Sequence of chain 1.C:
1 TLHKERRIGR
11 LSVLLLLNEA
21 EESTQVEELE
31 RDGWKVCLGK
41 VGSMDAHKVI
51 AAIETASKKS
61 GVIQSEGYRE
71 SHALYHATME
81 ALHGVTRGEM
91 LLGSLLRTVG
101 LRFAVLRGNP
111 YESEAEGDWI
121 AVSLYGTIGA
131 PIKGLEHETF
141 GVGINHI

Sequence of chain 2.C:
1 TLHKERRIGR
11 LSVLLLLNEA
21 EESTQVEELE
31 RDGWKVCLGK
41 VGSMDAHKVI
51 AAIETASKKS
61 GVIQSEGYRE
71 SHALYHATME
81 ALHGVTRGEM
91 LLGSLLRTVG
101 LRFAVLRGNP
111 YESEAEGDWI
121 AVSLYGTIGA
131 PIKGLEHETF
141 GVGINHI

A small-molecule ligand and the protein it binds are described below.
Small molecule (SMILES): Nc1nc(=O)c2ncn([C@@H]3O[C@H](CO[P](=O)(O)O[C@H]4[C@@H](O)[C@H](n5cnc6c(N)ncnc65)O[C@@H]4CO[P](=O)(O)O[C@H]4[C@@H](O)[C@H](n5cnc6c(=O)nc(N)[nH]c65)O[C@@H]4CO[P](=O)(O)O[C@H]4[C@@H](O)[C@H](n5ccc(=O)[nH]c5=O)O[C@@H]4CO[P](=O)(O)O[C@H]4[C@@H](O)[C@H](n5ccc(=O)[nH]c5=O)O[C@@H]4CO)[C@@H](O[P](=O)(O)OC[C@H]4O[C@@H](n5ccc(=O)[nH]c5=O)[C@H](O)[C@@H]4O[P](=O)(O)OC[C@H]4O[C@@H](n5ccc(=O)[nH]c5=O)[C@H](O)[C@@H]4O)[C@H]3O)c2[nH]1

Binding-site contacts:
Ligand atom O4' contacts residue PRO131 of chain 1.C at 2.9 Å (h-bond).
Ligand atom C2' contacts residue THR98 of chain 1.C at 3.2 Å.
Ligand atom O2' contacts residue U1 of chain 2.A at 3.0 Å.
Ligand atom O2 contacts residue THR55 of chain 2.C at 3.1 Å (h-bond).
Ligand atom C1' contacts residue THR98 of chain 1.C at 3.3 Å.
Ligand atom C5' contacts residue U7 of chain 3.A at 3.0 Å.
Ligand atom C1' contacts residue ALA51 of chain 2.C at 3.4 Å (hydrophobic).
Ligand atom N2 contacts residue ALA130 of chain 1.C at 2.9 Å (h-bond).
Ligand atom C6 contacts residue THR127 of chain 1.C at 3.2 Å.
Ligand atom O2' contacts residue THR55 of chain 2.C at 2.6 Å (h-bond).
Ligand atom N2 contacts residue GLU136 of chain 1.C at 2.7 Å (salt-bridge).
Ligand atom C2' contacts residue PRO131 of chain 1.C at 3.3 Å (hydrophobic).
Ligand atom O2' contacts residue GLY42 of chain 1.C at 3.2 Å.
Ligand atom O4' contacts residue SER43 of chain 1.C at 3.2 Å (h-bond).
Ligand atom O4' contacts residue GLY42 of chain 1.C at 2.9 Å.
Ligand atom N3 contacts residue THR98 of chain 1.C at 2.8 Å (h-bond).
Ligand atom N6 contacts residue GLU136 of chain 1.C at 3.2 Å (salt-bridge).
Ligand atom N2 contacts residue ILE132 of chain 1.C at 3.2 Å (h-bond).
Ligand atom N3 contacts residue VAL99 of chain 1.C at 3.1 Å.
Ligand atom C2' contacts residue THR55 of chain 2.C at 2.9 Å.
Ligand atom N3 contacts residue GLY100 of chain 1.C at 3.4 Å (h-bond).
Ligand atom O2 contacts residue ALA56 of chain 1.C at 3.2 Å.
Ligand atom O4' contacts residue LYS40 of chain 1.C at 3.3 Å.
Ligand atom O4' contacts residue VAL41 of chain 1.C at 3.3 Å (h-bond).
Ligand atom O2 contacts residue ALA51 of chain 2.C at 3.2 Å (h-bond).
Ligand atom C1' contacts residue VAL99 of chain 1.C at 3.4 Å (hydrophobic).
Ligand atom N1 contacts residue THR127 of chain 1.C at 2.8 Å (h-bond).
Ligand atom O2' contacts residue PRO131 of chain 1.C at 2.0 Å (h-bond).
Ligand atom O3' contacts residue U1 of chain 2.A at 3.3 Å (h-bond).
Ligand atom C6 contacts residue THR55 of chain 1.C at 3.4 Å.
Ligand atom O2 contacts residue GLU54 of chain 2.C at 3.3 Å (salt-bridge).
Ligand atom C2 contacts residue GLY100 of chain 1.C at 3.4 Å.
Ligand atom N6 contacts residue THR127 of chain 1.C at 3.0 Å (h-bond).
Ligand atom C2 contacts residue GLU54 of chain 2.C at 3.4 Å.
Ligand atom C4' contacts residue GLY42 of chain 1.C at 3.3 Å.
Ligand atom N1 contacts residue GLU136 of chain 1.C at 2.8 Å (salt-bridge).
Ligand atom O5' contacts residue U7 of chain 3.A at 3.3 Å (h-bond).
Ligand atom N3 contacts residue GLU54 of chain 2.C at 2.7 Å (salt-bridge).
Ligand atom C2 contacts residue GLU136 of chain 1.C at 3.2 Å.
Ligand atom O2' contacts residue THR98 of chain 1.C at 2.7 Å (h-bond).